Binding-site contacts:
Ligand atom C25 contacts residue GLY40 of chain 1.A at 3.5 Å.
Ligand atom C6 contacts residue THR85 of chain 1.A at 3.5 Å.
Ligand atom O24 contacts residue GLY40 of chain 1.A at 3.1 Å.
Ligand atom O39 contacts residue THR85 of chain 1.A at 2.7 Å (h-bond).
Ligand atom C38 contacts residue ILE305 of chain 1.A at 3.6 Å (hydrophobic).
Ligand atom C21 contacts residue ASP38 of chain 1.A at 3.6 Å.
Ligand atom O24 contacts residue SER41 of chain 1.A at 3.5 Å (h-bond).
Ligand atom N22 contacts residue GLY228 of chain 1.A at 3.0 Å (h-bond).
Ligand atom N27 contacts residue GLY40 of chain 1.A at 3.1 Å (h-bond).
Ligand atom C18 contacts residue TYR20 of chain 1.A at 3.5 Å (hydrophobic).
Ligand atom C18 contacts residue TYR162 of chain 1.A at 3.6 Å (hydrophobic).
Ligand atom C37 contacts residue LEU224 of chain 1.A at 3.7 Å (hydrophobic).
Ligand atom C14 contacts residue THR18 of chain 1.A at 3.5 Å.
Ligand atom C15 contacts residue SER230 of chain 1.A at 3.7 Å.
Ligand atom C31 contacts residue ARG82 of chain 1.A at 3.6 Å.
Ligand atom N33 contacts residue GLN135 of chain 1.A at 3.6 Å.
Ligand atom C30 contacts residue TYR83 of chain 1.A at 3.6 Å (hydrophobic).
Ligand atom C38 contacts residue ASP226 of chain 1.A at 3.4 Å.
Ligand atom O28 contacts residue SER84 of chain 1.A at 3.3 Å (h-bond).
Ligand atom O24 contacts residue ASP38 of chain 1.A at 2.6 Å (salt-bridge).
Ligand atom O17 contacts residue TYR20 of chain 1.A at 3.6 Å (h-bond).
Ligand atom C12 contacts residue PHE124 of chain 1.A at 3.6 Å (hydrophobic).
Ligand atom C23 contacts residue ASP226 of chain 1.A at 3.4 Å.
Ligand atom C35 contacts residue ARG82 of chain 1.A at 3.6 Å.
Ligand atom C16 contacts residue THR18 of chain 1.A at 3.1 Å.
Ligand atom C1 contacts residue THR85 of chain 1.A at 3.6 Å.
Ligand atom C19 contacts residue ASP38 of chain 1.A at 3.3 Å.
Ligand atom C30 contacts residue ARG82 of chain 1.A at 3.6 Å.
Ligand atom C34 contacts residue ARG82 of chain 1.A at 3.4 Å.
Ligand atom C18 contacts residue THR227 of chain 1.A at 3.2 Å.
Ligand atom C4 contacts residue GLY228 of chain 1.A at 3.6 Å.
Ligand atom O36 contacts residue GLN135 of chain 1.A at 3.4 Å (h-bond).
Ligand atom N22 contacts residue ASP38 of chain 1.A at 2.9 Å (salt-bridge).
Ligand atom C15 contacts residue GLY228 of chain 1.A at 3.1 Å.
Ligand atom C11 contacts residue ALA122 of chain 1.A at 3.7 Å (hydrophobic).
Ligand atom N22 contacts residue ASP226 of chain 1.A at 2.8 Å (salt-bridge).
Ligand atom O28 contacts residue TYR83 of chain 1.A at 3.6 Å.
Ligand atom C7 contacts residue PHE124 of chain 1.A at 3.6 Å (hydrophobic).
Ligand atom C35 contacts residue ILE137 of chain 1.A at 3.5 Å (hydrophobic).
Ligand atom C16 contacts residue SER230 of chain 1.A at 3.5 Å.

Sequence of chain 1.A:
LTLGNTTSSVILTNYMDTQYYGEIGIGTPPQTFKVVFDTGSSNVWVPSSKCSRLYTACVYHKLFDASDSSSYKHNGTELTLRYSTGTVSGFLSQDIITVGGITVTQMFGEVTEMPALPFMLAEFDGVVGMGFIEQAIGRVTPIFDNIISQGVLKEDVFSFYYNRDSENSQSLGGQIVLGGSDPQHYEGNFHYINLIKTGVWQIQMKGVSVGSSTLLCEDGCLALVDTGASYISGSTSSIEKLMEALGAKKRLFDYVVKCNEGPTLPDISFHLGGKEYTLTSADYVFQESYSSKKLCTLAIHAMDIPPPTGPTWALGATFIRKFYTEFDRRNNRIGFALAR

A small-molecule ligand and the protein it binds are described below.
Small molecule (SMILES): COCCCOc1ccccc1N1CCN(C[C@H](N)[C@@H](O)C[C@H](C(=O)NCC(C)(C)C(N)=O)C(C)C)CC1=O